This small molecule binds to this protein.
Small molecule (SMILES): O=P(O)(O)OC[C@H]1O[C@](O)(CO)[C@@H](O)[C@@H]1O

Sequence of chain 4.A:
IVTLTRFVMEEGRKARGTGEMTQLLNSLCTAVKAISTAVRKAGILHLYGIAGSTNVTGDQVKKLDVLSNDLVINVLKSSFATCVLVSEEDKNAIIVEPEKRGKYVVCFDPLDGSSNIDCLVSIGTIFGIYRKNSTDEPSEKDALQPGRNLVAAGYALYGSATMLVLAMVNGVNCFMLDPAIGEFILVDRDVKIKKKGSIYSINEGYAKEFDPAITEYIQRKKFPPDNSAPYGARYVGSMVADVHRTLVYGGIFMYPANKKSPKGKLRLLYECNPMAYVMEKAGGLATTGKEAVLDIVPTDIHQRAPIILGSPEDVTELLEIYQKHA

Sequence of chain 3.A:
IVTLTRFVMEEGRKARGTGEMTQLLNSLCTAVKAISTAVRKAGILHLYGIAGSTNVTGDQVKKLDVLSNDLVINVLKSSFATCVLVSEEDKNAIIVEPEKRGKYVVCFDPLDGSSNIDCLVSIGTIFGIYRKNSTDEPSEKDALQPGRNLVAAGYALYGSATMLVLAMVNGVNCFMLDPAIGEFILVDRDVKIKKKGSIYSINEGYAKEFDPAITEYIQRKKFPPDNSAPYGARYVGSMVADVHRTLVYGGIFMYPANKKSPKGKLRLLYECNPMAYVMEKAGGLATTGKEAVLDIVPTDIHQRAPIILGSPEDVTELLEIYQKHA

Binding-site contacts:
Ligand atom O1 contacts residue PO41 of chain 4.C at 3.5 Å (h-bond).
Ligand atom P contacts residue TYR264 of chain 4.A at 3.5 Å.
Ligand atom O2 contacts residue PO41 of chain 4.C at 2.9 Å (h-bond).
Ligand atom O3 contacts residue ASP121 of chain 4.A at 2.5 Å (salt-bridge).
Ligand atom O1 contacts residue ARG276 of chain 4.A at 3.5 Å (salt-bridge).
Ligand atom O2P contacts residue ARG243 of chain 3.A at 3.0 Å (salt-bridge).
Ligand atom P contacts residue LYS274 of chain 4.A at 3.9 Å.
Ligand atom O2P contacts residue LYS274 of chain 4.A at 3.8 Å.
Ligand atom O3 contacts residue GLY122 of chain 4.A at 3.9 Å.
Ligand atom C2 contacts residue PO41 of chain 4.C at 3.6 Å.
Ligand atom C3 contacts residue ASP121 of chain 4.A at 3.5 Å.
Ligand atom C4 contacts residue GLY246 of chain 4.A at 3.3 Å.
Ligand atom O4 contacts residue MET248 of chain 4.A at 3.6 Å (h-bond).
Ligand atom C1 contacts residue GLU280 of chain 4.A at 3.9 Å.
Ligand atom O3 contacts residue MET248 of chain 4.A at 2.7 Å (h-bond).
Ligand atom O1P contacts residue ASN212 of chain 4.A at 3.5 Å (h-bond).
Ligand atom C1 contacts residue MN1 of chain 4.E at 3.7 Å.
Ligand atom P contacts residue TYR244 of chain 4.A at 3.8 Å.
Ligand atom C1 contacts residue ARG276 of chain 4.A at 3.8 Å.
Ligand atom O1P contacts residue TYR215 of chain 4.A at 2.7 Å (h-bond).
Ligand atom P contacts residue ASN212 of chain 4.A at 3.5 Å.
Ligand atom O3 contacts residue GLY246 of chain 4.A at 3.9 Å.
Ligand atom O1P contacts residue TYR264 of chain 4.A at 2.5 Å (h-bond).
Ligand atom O3P contacts residue ARG243 of chain 3.A at 3.0 Å (salt-bridge).
Ligand atom O5 contacts residue LYS274 of chain 4.A at 3.3 Å (salt-bridge).
Ligand atom O1P contacts residue LYS274 of chain 4.A at 3.9 Å.
Ligand atom O6 contacts residue LYS274 of chain 4.A at 3.4 Å (salt-bridge).
Ligand atom O6 contacts residue TYR264 of chain 4.A at 2.9 Å.
Ligand atom O2 contacts residue GLY122 of chain 4.A at 3.8 Å.
Ligand atom C6 contacts residue GLY246 of chain 4.A at 3.8 Å.
Ligand atom C4 contacts residue MET248 of chain 4.A at 3.7 Å (hydrophobic).
Ligand atom C6 contacts residue TYR244 of chain 4.A at 3.5 Å (hydrophobic).
Ligand atom O1 contacts residue LYS274 of chain 4.A at 2.9 Å.
Ligand atom C3 contacts residue MET248 of chain 4.A at 3.6 Å (hydrophobic).
Ligand atom C1 contacts residue PO41 of chain 4.C at 3.2 Å.
Ligand atom O6 contacts residue TYR244 of chain 4.A at 3.5 Å (h-bond).
Ligand atom O3P contacts residue ASN212 of chain 4.A at 2.6 Å (h-bond).
Ligand atom O3 contacts residue SER247 of chain 4.A at 3.7 Å.
Ligand atom O3P contacts residue TYR244 of chain 4.A at 2.9 Å (h-bond).
Ligand atom C6 contacts residue TYR264 of chain 4.A at 3.8 Å (hydrophobic).